This small molecule binds to this protein.
Small molecule (SMILES): O=C(Nn1c(=O)c(=O)[nH]c2cc(C(F)(F)F)c(-n3ccnc3)cc21)c1ccccc1

Sequence of chain 2.A:
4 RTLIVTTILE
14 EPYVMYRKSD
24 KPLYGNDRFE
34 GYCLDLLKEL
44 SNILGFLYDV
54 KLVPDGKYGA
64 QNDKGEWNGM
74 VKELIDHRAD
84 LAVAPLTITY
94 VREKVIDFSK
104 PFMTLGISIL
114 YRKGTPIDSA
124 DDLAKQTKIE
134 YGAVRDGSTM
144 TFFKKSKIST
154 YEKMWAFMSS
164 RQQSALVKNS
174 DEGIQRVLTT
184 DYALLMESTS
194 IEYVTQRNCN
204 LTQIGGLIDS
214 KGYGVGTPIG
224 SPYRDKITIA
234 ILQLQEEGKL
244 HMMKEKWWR

Binding-site contacts:
Ligand atom C13 contacts residue ASP139 of chain 2.A at 3.3 Å.
Ligand atom C2 contacts residue TYR61 of chain 2.A at 3.4 Å (hydrophobic).
Ligand atom C7 contacts residue PRO88 of chain 2.A at 3.6 Å (hydrophobic).
Ligand atom O2 contacts residue TYR61 of chain 2.A at 3.4 Å.
Ligand atom C3 contacts residue TYR61 of chain 2.A at 3.8 Å (hydrophobic).
Ligand atom C1 contacts residue PRO88 of chain 2.A at 3.4 Å (hydrophobic).
Ligand atom C16 contacts residue TYR216 of chain 2.A at 3.6 Å (hydrophobic).
Ligand atom C6 contacts residue TYR216 of chain 2.A at 3.6 Å (hydrophobic).
Ligand atom N5 contacts residue SO41 of chain 2.B at 3.0 Å (h-bond).
Ligand atom C7 contacts residue ARG95 of chain 2.A at 3.7 Å.
Ligand atom F2 contacts residue TYR216 of chain 2.A at 3.3 Å.
Ligand atom C13 contacts residue GLY140 of chain 2.A at 3.8 Å.
Ligand atom F3 contacts residue TYR61 of chain 2.A at 3.9 Å.
Ligand atom C16 contacts residue GLU13 of chain 2.A at 3.9 Å.
Ligand atom C2 contacts residue PRO88 of chain 2.A at 3.5 Å (hydrophobic).
Ligand atom O2 contacts residue PRO88 of chain 2.A at 3.6 Å.
Ligand atom C7 contacts residue THR90 of chain 2.A at 3.3 Å.
Ligand atom O1 contacts residue TYR61 of chain 2.A at 3.7 Å.
Ligand atom C8 contacts residue ARG95 of chain 2.A at 3.8 Å.
Ligand atom C12 contacts residue ASP139 of chain 2.A at 2.9 Å.
Ligand atom C7 contacts residue TYR61 of chain 2.A at 3.4 Å (hydrophobic).
Ligand atom O2 contacts residue LEU89 of chain 2.A at 3.5 Å.
Ligand atom N1 contacts residue PRO88 of chain 2.A at 2.7 Å (h-bond).
Ligand atom C1 contacts residue TYR61 of chain 2.A at 3.3 Å (hydrophobic).
Ligand atom F3 contacts residue GLU13 of chain 2.A at 3.7 Å.
Ligand atom O2 contacts residue ARG95 of chain 2.A at 2.7 Å (salt-bridge).
Ligand atom F3 contacts residue TYR16 of chain 2.A at 3.4 Å.
Ligand atom O2 contacts residue THR90 of chain 2.A at 2.9 Å (h-bond).
Ligand atom C1 contacts residue TYR216 of chain 2.A at 3.5 Å (hydrophobic).
Ligand atom N1 contacts residue THR90 of chain 2.A at 3.4 Å (h-bond).
Ligand atom N1 contacts residue TYR61 of chain 2.A at 3.3 Å.
Ligand atom F3 contacts residue TYR216 of chain 2.A at 3.3 Å.
Ligand atom C6 contacts residue TYR61 of chain 2.A at 3.7 Å (hydrophobic).
Ligand atom O3 contacts residue ARG95 of chain 2.A at 2.8 Å (salt-bridge).
Ligand atom F1 contacts residue GLU13 of chain 2.A at 2.8 Å.
Ligand atom C17 contacts residue SO41 of chain 2.B at 2.8 Å.
Ligand atom O3 contacts residue TYR61 of chain 2.A at 3.9 Å.
Ligand atom C8 contacts residue TYR61 of chain 2.A at 3.8 Å (hydrophobic).
Ligand atom C13 contacts residue THR144 of chain 2.A at 3.6 Å.
Ligand atom F3 contacts residue PRO88 of chain 2.A at 3.5 Å.